Sequence of chain 1.A:
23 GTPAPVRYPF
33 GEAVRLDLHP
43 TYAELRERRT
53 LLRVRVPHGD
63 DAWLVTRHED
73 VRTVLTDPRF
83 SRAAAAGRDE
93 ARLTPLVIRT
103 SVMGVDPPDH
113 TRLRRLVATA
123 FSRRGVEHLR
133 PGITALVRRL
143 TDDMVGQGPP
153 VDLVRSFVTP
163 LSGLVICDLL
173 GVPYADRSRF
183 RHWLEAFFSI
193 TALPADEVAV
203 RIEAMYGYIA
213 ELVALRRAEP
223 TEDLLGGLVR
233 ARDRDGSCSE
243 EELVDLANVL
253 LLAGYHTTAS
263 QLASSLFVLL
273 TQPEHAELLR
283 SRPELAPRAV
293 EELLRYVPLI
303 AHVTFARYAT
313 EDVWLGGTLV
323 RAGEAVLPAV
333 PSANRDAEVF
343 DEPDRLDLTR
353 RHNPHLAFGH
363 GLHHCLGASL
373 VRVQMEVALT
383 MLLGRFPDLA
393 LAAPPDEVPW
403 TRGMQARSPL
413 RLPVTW

A small-molecule ligand and the protein it binds are described below.
Small molecule (SMILES): CN[C@@H](Cc1ccccc1)C(=O)N[C@H](CO)Cc1c[nH]c2ccccc12

Binding-site contacts:
Ligand atom CAB contacts residue THR102 of chain 1.A at 4.1 Å.
Ligand atom CAN contacts residue PHE190 of chain 1.A at 3.5 Å (hydrophobic).
Ligand atom CB contacts residue ILE302 of chain 1.A at 4.0 Å (hydrophobic).
Ligand atom O contacts residue PHE190 of chain 1.A at 3.8 Å.
Ligand atom CAB contacts residue VAL251 of chain 1.A at 3.5 Å (hydrophobic).
Ligand atom CD1 contacts residue PHE307 of chain 1.A at 3.6 Å (hydrophobic).
Ligand atom CAD contacts residue HEM1 of chain 1.C at 4.0 Å.
Ligand atom CAO contacts residue PHE189 of chain 1.A at 3.1 Å (hydrophobic).
Ligand atom CAB contacts residue MET105 of chain 1.A at 4.1 Å (hydrophobic).
Ligand atom CE1 contacts residue THR306 of chain 1.A at 3.9 Å.
Ligand atom O contacts residue GLN407 of chain 1.A at 3.0 Å.
Ligand atom CAC contacts residue MET105 of chain 1.A at 3.6 Å (hydrophobic).
Ligand atom CAI contacts residue THR306 of chain 1.A at 3.6 Å.
Ligand atom CE2 contacts residue THR259 of chain 1.A at 3.8 Å.
Ligand atom NAX contacts residue PHE307 of chain 1.A at 3.5 Å.
Ligand atom CAC contacts residue VAL251 of chain 1.A at 3.6 Å (hydrophobic).
Ligand atom CG contacts residue ILE302 of chain 1.A at 3.8 Å (hydrophobic).
Ligand atom CAI contacts residue PHE307 of chain 1.A at 3.4 Å (hydrophobic).
Ligand atom CD2 contacts residue ILE302 of chain 1.A at 3.8 Å (hydrophobic).
Ligand atom CAG contacts residue PHE307 of chain 1.A at 3.6 Å (hydrophobic).
Ligand atom CA contacts residue GLN407 of chain 1.A at 3.1 Å.
Ligand atom CAI contacts residue GLN407 of chain 1.A at 3.3 Å.
Ligand atom CAL contacts residue PHE307 of chain 1.A at 3.9 Å (hydrophobic).
Ligand atom CAO contacts residue PHE190 of chain 1.A at 3.5 Å (hydrophobic).
Ligand atom CAE contacts residue PHE307 of chain 1.A at 4.0 Å (hydrophobic).
Ligand atom CAB contacts residue PHE307 of chain 1.A at 4.1 Å (hydrophobic).
Ligand atom OAP contacts residue PHE189 of chain 1.A at 2.6 Å (h-bond).
Ligand atom CB contacts residue VAL305 of chain 1.A at 3.6 Å (hydrophobic).
Ligand atom CE1 contacts residue PHE307 of chain 1.A at 3.7 Å (hydrophobic).
Ligand atom N contacts residue GLN407 of chain 1.A at 3.5 Å (h-bond).
Ligand atom N contacts residue PHE307 of chain 1.A at 3.2 Å.
Ligand atom C contacts residue GLN407 of chain 1.A at 3.6 Å.
Ligand atom CD1 contacts residue THR306 of chain 1.A at 3.4 Å.
Ligand atom CAG contacts residue VAL251 of chain 1.A at 4.1 Å (hydrophobic).
Ligand atom CAK contacts residue THR259 of chain 1.A at 4.0 Å.
Ligand atom CAM contacts residue PHE190 of chain 1.A at 3.9 Å (hydrophobic).
Ligand atom CE1 contacts residue HEM1 of chain 1.C at 4.0 Å.
Ligand atom CAI contacts residue VAL305 of chain 1.A at 3.6 Å (hydrophobic).
Ligand atom CZ contacts residue HEM1 of chain 1.C at 3.8 Å.
Ligand atom CAF contacts residue PHE307 of chain 1.A at 3.6 Å (hydrophobic).